Sequence of chain 1.A:
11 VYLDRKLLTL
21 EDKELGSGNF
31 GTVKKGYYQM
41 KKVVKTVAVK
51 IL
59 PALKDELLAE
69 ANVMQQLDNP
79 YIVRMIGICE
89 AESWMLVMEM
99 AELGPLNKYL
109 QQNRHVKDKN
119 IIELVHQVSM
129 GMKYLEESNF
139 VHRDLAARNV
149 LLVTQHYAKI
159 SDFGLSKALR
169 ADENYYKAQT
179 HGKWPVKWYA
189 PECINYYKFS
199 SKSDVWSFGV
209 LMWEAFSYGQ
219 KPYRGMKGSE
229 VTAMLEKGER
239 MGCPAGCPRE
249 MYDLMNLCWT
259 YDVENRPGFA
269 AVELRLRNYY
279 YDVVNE

Binding-site contacts:
Ligand atom N1 contacts residue ALA48 of chain 1.A at 3.4 Å.
Ligand atom C27 contacts residue ARG146 of chain 1.A at 3.8 Å.
Ligand atom C25 contacts residue LEU25 of chain 1.A at 3.5 Å (hydrophobic).
Ligand atom N1 contacts residue LEU149 of chain 1.A at 3.8 Å.
Ligand atom C3 contacts residue ALA99 of chain 1.A at 3.6 Å (hydrophobic).
Ligand atom C8 contacts residue GLU97 of chain 1.A at 3.8 Å.
Ligand atom C8 contacts residue ALA99 of chain 1.A at 3.8 Å (hydrophobic).
Ligand atom C28 contacts residue ASN147 of chain 1.A at 3.6 Å.
Ligand atom C1 contacts residue LEU25 of chain 1.A at 3.5 Å (hydrophobic).
Ligand atom C20 contacts residue LEU25 of chain 1.A at 3.9 Å (hydrophobic).
Ligand atom C15 contacts residue ASP160 of chain 1.A at 3.7 Å.
Ligand atom C2 contacts residue GLY102 of chain 1.A at 3.7 Å.
Ligand atom N4 contacts residue ARG146 of chain 1.A at 3.1 Å (salt-bridge).
Ligand atom N1 contacts residue GLU97 of chain 1.A at 2.9 Å (salt-bridge).
Ligand atom C8 contacts residue ALA48 of chain 1.A at 3.5 Å (hydrophobic).
Ligand atom N2 contacts residue VAL33 of chain 1.A at 3.8 Å.
Ligand atom C7 contacts residue ALA48 of chain 1.A at 3.9 Å (hydrophobic).
Ligand atom O5 contacts residue ALA48 of chain 1.A at 3.8 Å.
Ligand atom C7 contacts residue LEU149 of chain 1.A at 3.2 Å (hydrophobic).
Ligand atom C24 contacts residue PRO103 of chain 1.A at 3.6 Å (hydrophobic).
Ligand atom O5 contacts residue ALA99 of chain 1.A at 2.8 Å (h-bond).
Ligand atom C10 contacts residue LEU149 of chain 1.A at 3.5 Å (hydrophobic).
Ligand atom C1 contacts residue PRO103 of chain 1.A at 3.8 Å (hydrophobic).
Ligand atom C27 contacts residue SER159 of chain 1.A at 3.4 Å.
Ligand atom C9 contacts residue ALA48 of chain 1.A at 3.7 Å (hydrophobic).
Ligand atom C25 contacts residue GLY26 of chain 1.A at 3.8 Å.
Ligand atom C3 contacts residue GLY102 of chain 1.A at 3.5 Å.
Ligand atom O6 contacts residue ARG146 of chain 1.A at 3.9 Å.
Ligand atom C4 contacts residue ALA99 of chain 1.A at 3.3 Å (hydrophobic).
Ligand atom O5 contacts residue GLU97 of chain 1.A at 3.9 Å.
Ligand atom C8 contacts residue LEU149 of chain 1.A at 3.5 Å (hydrophobic).
Ligand atom C15 contacts residue LYS50 of chain 1.A at 3.7 Å.
Ligand atom C27 contacts residue ASN147 of chain 1.A at 3.3 Å.
Ligand atom C28 contacts residue ARG146 of chain 1.A at 3.4 Å.
Ligand atom O5 contacts residue MET98 of chain 1.A at 3.6 Å.
Ligand atom C17 contacts residue VAL33 of chain 1.A at 3.6 Å (hydrophobic).
Ligand atom C6 contacts residue LEU149 of chain 1.A at 3.6 Å (hydrophobic).
Ligand atom C13 contacts residue MET96 of chain 1.A at 3.6 Å (hydrophobic).
Ligand atom N3 contacts residue LEU25 of chain 1.A at 3.9 Å.
Ligand atom O4 contacts residue GLY26 of chain 1.A at 3.4 Å.

The small molecule below binds the protein below.
Small molecule (SMILES): CN[C@@H]1C[C@H]2O[C@@](C)([C@@H]1OC)n1c3ccccc3c3c4c(c5c6ccccc6n2c5c31)C(=O)NC4